Binding-site contacts:
Ligand atom C8 contacts residue SER213 of chain 1.A at 3.4 Å.
Ligand atom N2 contacts residue SER213 of chain 1.A at 3.0 Å (h-bond).
Ligand atom C8 contacts residue NAG2 of chain 2.D at 4.1 Å.
Ligand atom C4 contacts residue ARG216 of chain 1.A at 4.0 Å.
Ligand atom O7 contacts residue ARG214 of chain 1.A at 4.0 Å.
Ligand atom O7 contacts residue NAG2 of chain 2.D at 3.8 Å.
Ligand atom C2 contacts residue ARG216 of chain 1.A at 3.6 Å.
Ligand atom C5 contacts residue THR161 of chain 2.A at 4.3 Å.
Ligand atom C5 contacts residue ARG216 of chain 1.A at 4.2 Å.
Ligand atom O7 contacts residue PRO215 of chain 1.A at 3.6 Å.
Ligand atom C8 contacts residue PRO215 of chain 1.A at 4.1 Å (hydrophobic).
Ligand atom C7 contacts residue SER213 of chain 1.A at 3.7 Å.
Ligand atom C1 contacts residue ARG216 of chain 1.A at 3.8 Å.
Ligand atom C7 contacts residue PRO215 of chain 1.A at 4.3 Å (hydrophobic).
Ligand atom C5 contacts residue LEU238 of chain 2.A at 4.3 Å (hydrophobic).
Ligand atom O7 contacts residue NAG1 of chain 2.D at 4.2 Å.
Ligand atom C3 contacts residue ARG216 of chain 1.A at 4.0 Å.
Ligand atom C7 contacts residue NAG1 of chain 2.D at 4.1 Å.
Ligand atom N2 contacts residue ASN159 of chain 2.A at 3.0 Å (h-bond).
Ligand atom C6 contacts residue THR161 of chain 2.A at 3.5 Å.
Ligand atom C7 contacts residue ARG216 of chain 1.A at 4.0 Å.
Ligand atom C3 contacts residue ASN159 of chain 2.A at 3.8 Å.
Ligand atom C5 contacts residue ASN159 of chain 2.A at 3.6 Å.
Ligand atom O7 contacts residue ASN159 of chain 2.A at 4.1 Å.
Ligand atom O6 contacts residue THR161 of chain 2.A at 4.3 Å.
Ligand atom C8 contacts residue NAG1 of chain 2.D at 3.6 Å.
Ligand atom C1 contacts residue SER213 of chain 1.A at 4.2 Å.
Ligand atom C2 contacts residue ASN159 of chain 2.A at 2.5 Å.
Ligand atom O3 contacts residue ARG216 of chain 1.A at 3.4 Å (salt-bridge).
Ligand atom O7 contacts residue ARG216 of chain 1.A at 3.1 Å (salt-bridge).
Ligand atom O4 contacts residue ARG216 of chain 1.A at 3.5 Å (salt-bridge).
Ligand atom O5 contacts residue ARG216 of chain 1.A at 3.2 Å (salt-bridge).
Ligand atom C3 contacts residue SER213 of chain 1.A at 4.2 Å.
Ligand atom C1 contacts residue ASN159 of chain 2.A at 1.4 Å.
Ligand atom O5 contacts residue THR161 of chain 2.A at 4.4 Å.
Ligand atom O5 contacts residue ASN159 of chain 2.A at 2.3 Å (h-bond).
Ligand atom C7 contacts residue ASN159 of chain 2.A at 3.8 Å.
Ligand atom C2 contacts residue SER213 of chain 1.A at 4.0 Å.
Ligand atom C8 contacts residue THR181 of chain 1.A at 3.7 Å.
Ligand atom C4 contacts residue ASN159 of chain 2.A at 4.2 Å.

Sequence of chain 1.A:
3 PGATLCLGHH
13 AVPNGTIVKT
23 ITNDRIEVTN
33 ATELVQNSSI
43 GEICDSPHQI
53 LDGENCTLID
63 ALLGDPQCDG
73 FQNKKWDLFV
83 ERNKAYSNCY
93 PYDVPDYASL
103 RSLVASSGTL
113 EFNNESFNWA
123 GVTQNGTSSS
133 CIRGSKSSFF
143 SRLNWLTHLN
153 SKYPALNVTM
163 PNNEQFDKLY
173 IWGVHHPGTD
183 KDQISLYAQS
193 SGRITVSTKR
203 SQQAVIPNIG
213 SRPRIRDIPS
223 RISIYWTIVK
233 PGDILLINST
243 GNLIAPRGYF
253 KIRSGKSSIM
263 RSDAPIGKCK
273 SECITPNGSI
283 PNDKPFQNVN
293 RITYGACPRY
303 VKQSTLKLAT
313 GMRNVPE

The small molecule below binds the protein below.
Small molecule (SMILES): CC(=O)N[C@H]1[C@H](O[C@H]2[C@H](O)[C@@H](NC(C)=O)CO[C@@H]2CO)O[C@H](CO)[C@@H](O[C@@H]2O[C@H](CO[C@H]3O[C@H](CO)[C@@H](O)[C@H](O)[C@@H]3O)[C@@H](O)[C@H](O[C@H]3O[C@H](CO)[C@@H](O)[C@H](O)[C@@H]3O)[C@@H]2O)[C@@H]1O

Sequence of chain 2.A:
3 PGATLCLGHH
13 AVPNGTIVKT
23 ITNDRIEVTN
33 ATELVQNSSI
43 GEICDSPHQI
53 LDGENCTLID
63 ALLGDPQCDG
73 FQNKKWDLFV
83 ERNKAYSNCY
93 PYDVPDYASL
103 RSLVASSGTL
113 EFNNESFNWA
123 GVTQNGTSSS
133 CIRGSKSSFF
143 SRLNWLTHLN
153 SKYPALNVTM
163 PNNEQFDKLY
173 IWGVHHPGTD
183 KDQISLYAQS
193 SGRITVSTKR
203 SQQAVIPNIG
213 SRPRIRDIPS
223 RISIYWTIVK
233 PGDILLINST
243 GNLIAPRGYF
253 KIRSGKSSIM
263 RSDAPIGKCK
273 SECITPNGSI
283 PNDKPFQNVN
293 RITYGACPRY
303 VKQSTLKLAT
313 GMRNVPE